This protein binds this small molecule.
Small molecule (SMILES): CC(=O)N[C@@H]1[C@@H](O)[C@H](O)[C@@H](CO)O[C@H]1O

Sequence of chain 2.C:
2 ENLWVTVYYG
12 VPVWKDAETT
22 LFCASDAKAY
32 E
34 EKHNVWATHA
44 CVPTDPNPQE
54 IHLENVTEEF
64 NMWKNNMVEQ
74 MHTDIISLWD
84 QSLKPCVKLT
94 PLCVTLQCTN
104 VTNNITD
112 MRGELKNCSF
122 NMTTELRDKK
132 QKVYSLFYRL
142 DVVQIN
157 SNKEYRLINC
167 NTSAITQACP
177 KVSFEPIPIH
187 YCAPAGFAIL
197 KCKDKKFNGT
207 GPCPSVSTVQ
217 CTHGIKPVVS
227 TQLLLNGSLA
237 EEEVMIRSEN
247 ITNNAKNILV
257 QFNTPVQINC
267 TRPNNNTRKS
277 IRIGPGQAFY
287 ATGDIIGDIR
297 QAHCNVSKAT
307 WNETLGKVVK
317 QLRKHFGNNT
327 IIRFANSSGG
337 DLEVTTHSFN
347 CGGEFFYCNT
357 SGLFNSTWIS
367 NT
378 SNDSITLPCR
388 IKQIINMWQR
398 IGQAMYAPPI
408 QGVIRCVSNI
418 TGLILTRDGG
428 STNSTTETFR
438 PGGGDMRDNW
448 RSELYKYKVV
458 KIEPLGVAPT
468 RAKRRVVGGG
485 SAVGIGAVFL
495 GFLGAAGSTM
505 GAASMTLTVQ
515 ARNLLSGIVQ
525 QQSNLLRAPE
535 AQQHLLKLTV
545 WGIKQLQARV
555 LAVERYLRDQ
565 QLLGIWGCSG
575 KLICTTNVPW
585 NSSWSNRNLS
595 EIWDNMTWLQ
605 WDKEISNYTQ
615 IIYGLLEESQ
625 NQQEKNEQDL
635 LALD

Binding-site contacts:
Ligand atom O7 contacts residue ASN599 of chain 2.C at 3.0 Å (h-bond).
Ligand atom O6 contacts residue ASP598 of chain 2.C at 4.2 Å.
Ligand atom O6 contacts residue ASN599 of chain 2.C at 4.3 Å.
Ligand atom C4 contacts residue ASN599 of chain 2.C at 4.0 Å.
Ligand atom C3 contacts residue ASN599 of chain 2.C at 3.7 Å.
Ligand atom C7 contacts residue ASN599 of chain 2.C at 3.3 Å.
Ligand atom N2 contacts residue ASN599 of chain 2.C at 3.1 Å (h-bond).
Ligand atom C1 contacts residue ASN599 of chain 2.C at 1.4 Å.
Ligand atom O5 contacts residue ASN599 of chain 2.C at 2.0 Å (h-bond).
Ligand atom C5 contacts residue ASN599 of chain 2.C at 3.4 Å.
Ligand atom C2 contacts residue ASN599 of chain 2.C at 2.5 Å.
Ligand atom C6 contacts residue ASN599 of chain 2.C at 4.4 Å.